Sequence of chain 1.A:
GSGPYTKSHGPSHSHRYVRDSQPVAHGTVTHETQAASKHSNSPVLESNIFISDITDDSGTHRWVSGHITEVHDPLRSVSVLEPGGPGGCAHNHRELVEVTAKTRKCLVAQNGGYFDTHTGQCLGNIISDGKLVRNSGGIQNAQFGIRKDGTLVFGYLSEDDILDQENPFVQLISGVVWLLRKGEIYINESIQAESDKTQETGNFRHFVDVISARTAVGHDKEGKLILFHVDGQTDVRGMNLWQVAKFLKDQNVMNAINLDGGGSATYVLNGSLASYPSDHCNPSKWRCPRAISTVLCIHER

The small molecule below binds the protein below.
Small molecule (SMILES): CC(=O)N[C@@H]1[C@@H](O)[C@H](O)[C@@H](CO)O[C@@H]1O

Binding-site contacts:
Ligand atom O7 contacts residue PHE215 of chain 1.A at 3.6 Å.
Ligand atom C7 contacts residue GLY269 of chain 1.A at 3.4 Å.
Ligand atom O3 contacts residue GLY11 of chain 1.A at 3.3 Å.
Ligand atom O3 contacts residue PHE215 of chain 1.A at 3.7 Å.
Ligand atom O7 contacts residue GLY269 of chain 1.A at 3.0 Å (h-bond).
Ligand atom O6 contacts residue ASP268 of chain 1.A at 2.8 Å (salt-bridge).
Ligand atom O6 contacts residue PHE123 of chain 1.A at 3.2 Å (h-bond).
Ligand atom N2 contacts residue SER10 of chain 1.A at 2.9 Å (h-bond).
Ligand atom C8 contacts residue SER10 of chain 1.A at 3.7 Å.
Ligand atom O6 contacts residue TYR122 of chain 1.A at 3.7 Å.
Ligand atom C6 contacts residue THR125 of chain 1.A at 3.7 Å.
Ligand atom O1 contacts residue SER10 of chain 1.A at 3.3 Å (h-bond).
Ligand atom O1 contacts residue M6P1 of chain 1.H at 2.6 Å (h-bond).
Ligand atom C1 contacts residue ARG298 of chain 1.A at 3.3 Å.
Ligand atom C1 contacts residue GLY269 of chain 1.A at 3.2 Å.
Ligand atom O7 contacts residue GLY270 of chain 1.A at 3.6 Å.
Ligand atom C6 contacts residue ASP268 of chain 1.A at 3.7 Å.
Ligand atom C4 contacts residue ASP268 of chain 1.A at 3.4 Å.
Ligand atom N2 contacts residue GLY269 of chain 1.A at 3.7 Å.
Ligand atom N2 contacts residue GLY270 of chain 1.A at 3.8 Å.
Ligand atom O5 contacts residue ASP268 of chain 1.A at 3.2 Å (salt-bridge).
Ligand atom O5 contacts residue SER272 of chain 1.A at 3.0 Å (h-bond).
Ligand atom C2 contacts residue GLY269 of chain 1.A at 3.5 Å.
Ligand atom O4 contacts residue GLY11 of chain 1.A at 3.6 Å.
Ligand atom C8 contacts residue SER220 of chain 1.A at 3.6 Å.
Ligand atom C6 contacts residue PHE123 of chain 1.A at 3.4 Å (hydrophobic).
Ligand atom C3 contacts residue SER10 of chain 1.A at 3.8 Å.
Ligand atom O1 contacts residue ARG298 of chain 1.A at 3.1 Å (salt-bridge).
Ligand atom C5 contacts residue ASP268 of chain 1.A at 3.7 Å.
Ligand atom C2 contacts residue SER10 of chain 1.A at 3.8 Å.
Ligand atom C1 contacts residue M6P1 of chain 1.H at 3.6 Å.
Ligand atom O5 contacts residue ARG298 of chain 1.A at 3.2 Å (salt-bridge).
Ligand atom C1 contacts residue SER272 of chain 1.A at 3.6 Å.
Ligand atom C7 contacts residue GLY270 of chain 1.A at 3.4 Å.
Ligand atom O3 contacts residue PRO12 of chain 1.A at 3.5 Å.
Ligand atom O3 contacts residue TYR122 of chain 1.A at 3.7 Å.
Ligand atom C1 contacts residue ASP268 of chain 1.A at 3.5 Å.
Ligand atom O3 contacts residue SER10 of chain 1.A at 3.1 Å (h-bond).
Ligand atom C8 contacts residue GLY270 of chain 1.A at 3.6 Å.
Ligand atom C2 contacts residue ASP268 of chain 1.A at 3.2 Å.